Binding-site contacts:
Ligand atom C2 contacts residue TRP326 of chain 1.E at 3.8 Å (hydrophobic).
Ligand atom O5A contacts residue ARG357 of chain 1.E at 2.8 Å (salt-bridge).
Ligand atom C3 contacts residue HIS28 of chain 1.E at 3.9 Å.
Ligand atom C3 contacts residue ARG357 of chain 1.E at 3.7 Å.
Ligand atom O1B contacts residue MET258 of chain 1.E at 3.4 Å.
Ligand atom C1 contacts residue TRP325 of chain 1.E at 3.9 Å (hydrophobic).
Ligand atom O3 contacts residue HIS28 of chain 1.E at 2.7 Å (h-bond).
Ligand atom C5 contacts residue HIS49 of chain 1.E at 3.7 Å.
Ligand atom O5B contacts residue TYR50 of chain 1.E at 3.3 Å (h-bond).
Ligand atom O1B contacts residue HIS28 of chain 1.E at 3.1 Å (h-bond).
Ligand atom O2 contacts residue ASP355 of chain 1.E at 3.0 Å (salt-bridge).
Ligand atom O1A contacts residue TRP325 of chain 1.E at 3.9 Å.
Ligand atom C2 contacts residue TRP325 of chain 1.E at 3.6 Å (hydrophobic).
Ligand atom O1B contacts residue HIS26 of chain 1.E at 3.5 Å (h-bond).
Ligand atom O1A contacts residue SER223 of chain 1.E at 3.9 Å.
Ligand atom O1B contacts residue ARG170 of chain 1.E at 3.0 Å (salt-bridge).
Ligand atom O3 contacts residue ZN1 of chain 1.EA at 3.4 Å.
Ligand atom C1 contacts residue ZN1 of chain 1.EA at 3.1 Å.
Ligand atom C4 contacts residue ARG357 of chain 1.E at 3.8 Å.
Ligand atom O5B contacts residue ASP355 of chain 1.E at 3.3 Å (salt-bridge).
Ligand atom C1 contacts residue HIS28 of chain 1.E at 3.9 Å.
Ligand atom O2 contacts residue ZN1 of chain 1.EA at 2.1 Å.
Ligand atom O3 contacts residue ARG357 of chain 1.E at 3.0 Å (salt-bridge).
Ligand atom O5A contacts residue TYR50 of chain 1.E at 3.6 Å.
Ligand atom O1B contacts residue ZN1 of chain 1.EA at 2.3 Å.
Ligand atom C1 contacts residue ARG170 of chain 1.E at 3.3 Å.
Ligand atom O1A contacts residue ARG170 of chain 1.E at 2.7 Å (salt-bridge).
Ligand atom O4 contacts residue ARG357 of chain 1.E at 3.1 Å (salt-bridge).
Ligand atom C4 contacts residue HIS49 of chain 1.E at 3.9 Å.
Ligand atom O2 contacts residue TRP325 of chain 1.E at 3.0 Å (h-bond).
Ligand atom O4 contacts residue TRP326 of chain 1.E at 3.5 Å.
Ligand atom C2 contacts residue ZN1 of chain 1.EA at 3.1 Å.
Ligand atom O2 contacts residue HIS28 of chain 1.E at 3.5 Å (h-bond).
Ligand atom C5 contacts residue ARG357 of chain 1.E at 3.7 Å.
Ligand atom C4 contacts residue TRP326 of chain 1.E at 3.6 Å (hydrophobic).
Ligand atom C3 contacts residue ZN1 of chain 1.EA at 3.8 Å.
Ligand atom O2 contacts residue HIS26 of chain 1.E at 3.9 Å.
Ligand atom C5 contacts residue TYR50 of chain 1.E at 3.9 Å (hydrophobic).
Ligand atom O5A contacts residue HIS49 of chain 1.E at 2.9 Å (h-bond).
Ligand atom O4 contacts residue HIS49 of chain 1.E at 3.0 Å (h-bond).

Sequence of chain 1.E:
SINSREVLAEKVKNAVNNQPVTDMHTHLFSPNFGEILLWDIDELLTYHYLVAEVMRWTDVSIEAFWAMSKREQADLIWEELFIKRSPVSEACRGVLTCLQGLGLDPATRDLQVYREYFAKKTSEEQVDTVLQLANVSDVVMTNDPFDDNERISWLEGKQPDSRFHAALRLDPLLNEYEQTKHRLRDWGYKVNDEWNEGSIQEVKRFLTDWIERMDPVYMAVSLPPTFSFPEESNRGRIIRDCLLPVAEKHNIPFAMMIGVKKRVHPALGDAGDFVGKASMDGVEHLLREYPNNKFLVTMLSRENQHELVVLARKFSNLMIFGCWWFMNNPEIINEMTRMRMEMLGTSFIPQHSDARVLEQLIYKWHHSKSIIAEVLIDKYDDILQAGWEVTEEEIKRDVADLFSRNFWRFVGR

A protein and the small-molecule ligand that binds it are described below.
Small molecule (SMILES): O=C(O)[C@@H](O)C(O)[C@H](O)C(=O)O